The protein below binds the small molecule below.
Small molecule (SMILES): CC(=O)N[C@@H]1[C@@H](O)[C@H](O)[C@@H](CO)O[C@H]1O

Binding-site contacts:
Ligand atom C8 contacts residue ILE392 of chain 3.B at 3.9 Å (hydrophobic).
Ligand atom O7 contacts residue ASN65 of chain 3.B at 3.0 Å (h-bond).
Ligand atom O5 contacts residue ASN65 of chain 3.B at 2.4 Å (h-bond).
Ligand atom C5 contacts residue ASN65 of chain 3.B at 3.6 Å.
Ligand atom C3 contacts residue ASN65 of chain 3.B at 3.7 Å.
Ligand atom O7 contacts residue LYS62 of chain 3.B at 4.1 Å.
Ligand atom C1 contacts residue ASN65 of chain 3.B at 1.4 Å.
Ligand atom C7 contacts residue ASN65 of chain 3.B at 3.1 Å.
Ligand atom C2 contacts residue ASN65 of chain 3.B at 2.3 Å.
Ligand atom C7 contacts residue ILE361 of chain 3.B at 4.1 Å (hydrophobic).
Ligand atom N2 contacts residue ASN65 of chain 3.B at 2.8 Å (h-bond).
Ligand atom C8 contacts residue ILE361 of chain 3.B at 3.8 Å (hydrophobic).
Ligand atom C4 contacts residue ASN65 of chain 3.B at 4.2 Å.
Ligand atom N2 contacts residue ILE361 of chain 3.B at 4.0 Å.
Ligand atom C8 contacts residue ASN65 of chain 3.B at 4.3 Å.
Ligand atom C8 contacts residue LYS62 of chain 3.B at 4.3 Å.

Sequence of chain 3.B:
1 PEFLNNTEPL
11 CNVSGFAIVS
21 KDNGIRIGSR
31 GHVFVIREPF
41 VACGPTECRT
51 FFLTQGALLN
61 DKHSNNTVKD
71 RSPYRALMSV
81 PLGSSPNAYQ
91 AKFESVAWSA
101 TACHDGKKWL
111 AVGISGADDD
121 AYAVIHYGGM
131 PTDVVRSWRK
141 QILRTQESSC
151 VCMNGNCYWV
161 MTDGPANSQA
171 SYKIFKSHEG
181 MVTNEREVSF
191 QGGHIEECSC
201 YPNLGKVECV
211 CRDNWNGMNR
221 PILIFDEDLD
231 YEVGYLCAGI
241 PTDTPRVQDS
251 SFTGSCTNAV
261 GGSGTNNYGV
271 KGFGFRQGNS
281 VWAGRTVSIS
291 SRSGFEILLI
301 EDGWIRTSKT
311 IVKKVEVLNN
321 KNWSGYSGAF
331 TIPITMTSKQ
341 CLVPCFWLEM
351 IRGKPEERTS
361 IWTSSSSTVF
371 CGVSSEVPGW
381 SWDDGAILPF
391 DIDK